Binding-site contacts:
Ligand atom O5 contacts residue GLN1071 of chain 1.B at 3.8 Å.
Ligand atom C1 contacts residue GLN1071 of chain 1.B at 3.7 Å.
Ligand atom C3 contacts residue ASN717 of chain 1.B at 3.8 Å.
Ligand atom C1 contacts residue LEU922 of chain 1.B at 4.3 Å (hydrophobic).
Ligand atom C7 contacts residue LEU922 of chain 1.B at 3.8 Å (hydrophobic).
Ligand atom C1 contacts residue ASN717 of chain 1.B at 1.4 Å.
Ligand atom C2 contacts residue ASN717 of chain 1.B at 2.5 Å.
Ligand atom C5 contacts residue LEU922 of chain 1.B at 3.8 Å (hydrophobic).
Ligand atom C4 contacts residue LEU922 of chain 1.B at 4.3 Å (hydrophobic).
Ligand atom C8 contacts residue ASN717 of chain 1.B at 4.4 Å.
Ligand atom C3 contacts residue LEU922 of chain 1.B at 4.2 Å (hydrophobic).
Ligand atom C6 contacts residue GLN926 of chain 1.B at 3.6 Å.
Ligand atom O5 contacts residue ASN717 of chain 1.B at 2.4 Å (h-bond).
Ligand atom O5 contacts residue GLN926 of chain 1.B at 4.2 Å.
Ligand atom O4 contacts residue LEU922 of chain 1.B at 3.7 Å.
Ligand atom O7 contacts residue GLN1071 of chain 1.B at 3.7 Å.
Ligand atom C7 contacts residue ASN717 of chain 1.B at 3.2 Å.
Ligand atom C5 contacts residue GLN926 of chain 1.B at 3.9 Å.
Ligand atom O6 contacts residue PHE718 of chain 1.B at 4.4 Å.
Ligand atom O6 contacts residue GLN926 of chain 1.B at 2.7 Å (h-bond).
Ligand atom C5 contacts residue ASN717 of chain 1.B at 3.7 Å.
Ligand atom C2 contacts residue GLN1071 of chain 1.B at 4.1 Å.
Ligand atom C8 contacts residue LEU922 of chain 1.B at 4.2 Å (hydrophobic).
Ligand atom C6 contacts residue LEU922 of chain 1.B at 4.2 Å (hydrophobic).
Ligand atom O7 contacts residue LEU922 of chain 1.B at 3.4 Å.
Ligand atom N2 contacts residue ASN717 of chain 1.B at 2.9 Å (h-bond).
Ligand atom O7 contacts residue ASN717 of chain 1.B at 3.1 Å (h-bond).
Ligand atom C4 contacts residue ASN717 of chain 1.B at 4.2 Å.

This small molecule binds to this protein.
Small molecule (SMILES): CC(=O)N[C@H]1[C@H](O[C@H]2[C@H](O)[C@@H](NC(C)=O)CO[C@@H]2CO)O[C@H](CO)[C@@H](O)[C@@H]1O

Sequence of chain 1.B:
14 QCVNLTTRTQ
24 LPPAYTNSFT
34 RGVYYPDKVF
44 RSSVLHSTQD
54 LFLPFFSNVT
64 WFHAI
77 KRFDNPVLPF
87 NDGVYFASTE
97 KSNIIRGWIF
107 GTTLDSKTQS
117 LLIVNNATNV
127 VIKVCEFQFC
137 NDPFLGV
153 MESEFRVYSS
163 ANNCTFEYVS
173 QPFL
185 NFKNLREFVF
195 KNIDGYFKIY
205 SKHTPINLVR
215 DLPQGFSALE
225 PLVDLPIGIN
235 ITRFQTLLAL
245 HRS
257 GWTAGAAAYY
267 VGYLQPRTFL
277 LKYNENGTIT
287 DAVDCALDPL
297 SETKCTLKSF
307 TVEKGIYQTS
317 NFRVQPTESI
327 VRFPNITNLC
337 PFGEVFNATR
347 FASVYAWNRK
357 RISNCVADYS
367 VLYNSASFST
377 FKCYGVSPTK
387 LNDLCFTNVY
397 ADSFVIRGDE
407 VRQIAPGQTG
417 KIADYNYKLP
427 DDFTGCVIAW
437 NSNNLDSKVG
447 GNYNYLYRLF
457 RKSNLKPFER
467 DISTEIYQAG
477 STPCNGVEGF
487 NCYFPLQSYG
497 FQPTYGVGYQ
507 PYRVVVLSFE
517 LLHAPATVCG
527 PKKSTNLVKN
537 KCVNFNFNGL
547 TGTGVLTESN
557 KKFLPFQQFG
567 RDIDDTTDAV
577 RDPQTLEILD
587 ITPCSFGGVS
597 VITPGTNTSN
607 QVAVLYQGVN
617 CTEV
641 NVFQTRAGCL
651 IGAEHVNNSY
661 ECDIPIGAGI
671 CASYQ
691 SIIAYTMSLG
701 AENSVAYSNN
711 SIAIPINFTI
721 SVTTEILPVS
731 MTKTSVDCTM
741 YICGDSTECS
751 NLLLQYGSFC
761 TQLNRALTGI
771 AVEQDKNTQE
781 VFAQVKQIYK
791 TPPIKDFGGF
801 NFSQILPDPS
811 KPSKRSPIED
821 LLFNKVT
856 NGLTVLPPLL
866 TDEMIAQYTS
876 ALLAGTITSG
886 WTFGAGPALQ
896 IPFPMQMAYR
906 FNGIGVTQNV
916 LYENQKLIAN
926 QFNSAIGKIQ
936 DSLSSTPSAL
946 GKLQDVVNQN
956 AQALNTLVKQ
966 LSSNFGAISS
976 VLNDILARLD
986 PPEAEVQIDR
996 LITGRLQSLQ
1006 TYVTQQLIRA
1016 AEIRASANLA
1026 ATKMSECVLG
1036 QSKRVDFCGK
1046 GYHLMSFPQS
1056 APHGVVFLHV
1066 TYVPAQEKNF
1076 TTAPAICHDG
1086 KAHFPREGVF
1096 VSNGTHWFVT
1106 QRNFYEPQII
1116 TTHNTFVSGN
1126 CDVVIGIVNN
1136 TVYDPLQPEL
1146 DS